Binding-site contacts:
Ligand atom C1 contacts residue ASN118 of chain 1.A at 1.4 Å.
Ligand atom O5 contacts residue ASN118 of chain 1.A at 2.4 Å (h-bond).
Ligand atom C5 contacts residue ASN118 of chain 1.A at 3.7 Å.
Ligand atom C4 contacts residue ASN118 of chain 1.A at 4.2 Å.
Ligand atom C6 contacts residue SER120 of chain 1.A at 3.9 Å.
Ligand atom O3 contacts residue ASN323 of chain 1.A at 2.8 Å (h-bond).
Ligand atom O7 contacts residue SER322 of chain 1.A at 4.4 Å.
Ligand atom C8 contacts residue SER322 of chain 1.A at 4.1 Å.
Ligand atom C5 contacts residue SER120 of chain 1.A at 3.7 Å.
Ligand atom O5 contacts residue SER120 of chain 1.A at 3.8 Å.
Ligand atom C7 contacts residue HIS177 of chain 1.A at 3.6 Å.
Ligand atom C8 contacts residue GLU179 of chain 1.A at 3.7 Å.
Ligand atom O6 contacts residue ILE121 of chain 1.A at 3.9 Å.
Ligand atom C7 contacts residue ASN118 of chain 1.A at 3.4 Å.
Ligand atom C3 contacts residue ASN118 of chain 1.A at 3.8 Å.
Ligand atom C8 contacts residue HIS177 of chain 1.A at 3.8 Å.
Ligand atom O7 contacts residue TYR326 of chain 1.A at 4.0 Å.
Ligand atom C8 contacts residue ILE321 of chain 1.A at 3.8 Å (hydrophobic).
Ligand atom C8 contacts residue GLU178 of chain 1.A at 4.2 Å.
Ligand atom C2 contacts residue ASN323 of chain 1.A at 4.1 Å.
Ligand atom C8 contacts residue ASN323 of chain 1.A at 3.6 Å.
Ligand atom N2 contacts residue ASN323 of chain 1.A at 3.5 Å (h-bond).
Ligand atom O7 contacts residue HIS177 of chain 1.A at 2.9 Å (h-bond).
Ligand atom O5 contacts residue ILE121 of chain 1.A at 3.7 Å.
Ligand atom N2 contacts residue ASN118 of chain 1.A at 2.9 Å (h-bond).
Ligand atom C2 contacts residue ASN118 of chain 1.A at 2.5 Å.
Ligand atom C3 contacts residue ASN323 of chain 1.A at 3.7 Å.
Ligand atom O7 contacts residue ASN118 of chain 1.A at 3.4 Å (h-bond).
Ligand atom O7 contacts residue ASN323 of chain 1.A at 4.1 Å.
Ligand atom C6 contacts residue ILE121 of chain 1.A at 4.5 Å (hydrophobic).
Ligand atom C7 contacts residue ASN323 of chain 1.A at 3.7 Å.
Ligand atom C1 contacts residue SER120 of chain 1.A at 4.2 Å.

Sequence of chain 1.A:
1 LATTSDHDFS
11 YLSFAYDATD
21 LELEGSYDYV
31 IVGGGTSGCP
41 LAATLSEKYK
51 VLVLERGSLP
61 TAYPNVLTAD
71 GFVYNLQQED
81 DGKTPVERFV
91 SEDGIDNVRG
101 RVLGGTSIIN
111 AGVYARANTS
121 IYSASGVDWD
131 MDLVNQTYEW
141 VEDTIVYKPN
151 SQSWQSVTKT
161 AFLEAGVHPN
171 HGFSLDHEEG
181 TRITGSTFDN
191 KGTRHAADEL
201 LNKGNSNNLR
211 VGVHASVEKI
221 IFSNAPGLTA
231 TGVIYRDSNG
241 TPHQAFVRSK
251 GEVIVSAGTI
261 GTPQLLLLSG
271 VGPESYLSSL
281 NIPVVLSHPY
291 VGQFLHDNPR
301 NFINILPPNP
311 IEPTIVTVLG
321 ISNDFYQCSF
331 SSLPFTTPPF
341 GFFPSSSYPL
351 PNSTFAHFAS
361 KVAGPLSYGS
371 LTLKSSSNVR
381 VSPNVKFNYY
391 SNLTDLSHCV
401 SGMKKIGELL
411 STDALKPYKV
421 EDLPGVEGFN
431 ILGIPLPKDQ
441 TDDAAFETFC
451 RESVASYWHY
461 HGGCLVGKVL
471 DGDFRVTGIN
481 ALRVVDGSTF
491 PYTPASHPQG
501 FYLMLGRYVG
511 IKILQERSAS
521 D

The small molecule below binds the protein below.
Small molecule (SMILES): CC(=O)N[C@@H]1[C@@H](O)[C@H](O)[C@@H](CO)O[C@H]1O